This small molecule binds to this protein.
Small molecule (SMILES): O[C@H](CCCl)c1ccccc1

Sequence of chain 1.A:
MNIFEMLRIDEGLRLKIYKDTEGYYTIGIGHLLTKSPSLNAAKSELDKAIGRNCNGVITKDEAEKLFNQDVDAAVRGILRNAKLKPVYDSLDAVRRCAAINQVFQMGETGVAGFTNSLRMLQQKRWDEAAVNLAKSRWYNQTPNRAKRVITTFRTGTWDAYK

Binding-site contacts:
Ligand atom CAI contacts residue GLN102 of chain 1.A at 3.3 Å.
Ligand atom CAC contacts residue TYR88 of chain 1.A at 4.1 Å (hydrophobic).
Ligand atom CAD contacts residue VAL103 of chain 1.A at 4.4 Å (hydrophobic).
Ligand atom OAA contacts residue ALA99 of chain 1.A at 3.5 Å.
Ligand atom CAK contacts residue GLN102 of chain 1.A at 3.4 Å.
Ligand atom CAK contacts residue PHE153 of chain 1.A at 3.6 Å (hydrophobic).
Ligand atom CAC contacts residue LEU118 of chain 1.A at 4.2 Å (hydrophobic).
Ligand atom CAF contacts residue VAL103 of chain 1.A at 4.1 Å (hydrophobic).
Ligand atom CAJ contacts residue LEU118 of chain 1.A at 4.2 Å (hydrophobic).
Ligand atom CAG contacts residue LEU121 of chain 1.A at 3.8 Å (hydrophobic).
Ligand atom CAE contacts residue VAL87 of chain 1.A at 3.7 Å (hydrophobic).
Ligand atom CAD contacts residue LEU84 of chain 1.A at 3.9 Å (hydrophobic).
Ligand atom CAH contacts residue LEU118 of chain 1.A at 3.6 Å (hydrophobic).
Ligand atom CAG contacts residue ALA99 of chain 1.A at 4.0 Å (hydrophobic).
Ligand atom CAE contacts residue TYR88 of chain 1.A at 4.2 Å (hydrophobic).
Ligand atom CLAB contacts residue PHE114 of chain 1.A at 3.7 Å.
Ligand atom CAE contacts residue ALA99 of chain 1.A at 4.0 Å (hydrophobic).
Ligand atom CLAB contacts residue LEU118 of chain 1.A at 3.5 Å.
Ligand atom CAC contacts residue ALA99 of chain 1.A at 3.9 Å (hydrophobic).
Ligand atom CLAB contacts residue SER117 of chain 1.A at 3.7 Å.
Ligand atom CAH contacts residue PHE114 of chain 1.A at 3.6 Å (hydrophobic).
Ligand atom CAG contacts residue VAL87 of chain 1.A at 4.4 Å (hydrophobic).
Ligand atom CAE contacts residue LEU118 of chain 1.A at 3.7 Å (hydrophobic).
Ligand atom CAK contacts residue ALA99 of chain 1.A at 4.4 Å (hydrophobic).
Ligand atom CAH contacts residue VAL111 of chain 1.A at 4.2 Å (hydrophobic).
Ligand atom CAG contacts residue PHE153 of chain 1.A at 4.1 Å (hydrophobic).
Ligand atom CAD contacts residue ALA99 of chain 1.A at 3.8 Å (hydrophobic).
Ligand atom CLAB contacts residue LEU133 of chain 1.A at 4.1 Å.
Ligand atom CAI contacts residue VAL111 of chain 1.A at 4.1 Å (hydrophobic).
Ligand atom CAC contacts residue LEU84 of chain 1.A at 3.8 Å (hydrophobic).
Ligand atom CAG contacts residue LEU118 of chain 1.A at 3.7 Å (hydrophobic).
Ligand atom OAA contacts residue PHE153 of chain 1.A at 3.2 Å.
Ligand atom CAJ contacts residue PHE153 of chain 1.A at 4.1 Å (hydrophobic).
Ligand atom CLAB contacts residue LEU121 of chain 1.A at 3.8 Å.
Ligand atom CAF contacts residue LEU84 of chain 1.A at 4.2 Å (hydrophobic).
Ligand atom CAJ contacts residue ALA99 of chain 1.A at 3.8 Å (hydrophobic).
Ligand atom CAE contacts residue LEU91 of chain 1.A at 4.4 Å (hydrophobic).
Ligand atom CAF contacts residue ALA99 of chain 1.A at 3.7 Å (hydrophobic).
Ligand atom OAA contacts residue ALA98 of chain 1.A at 4.2 Å.
Ligand atom OAA contacts residue GLN102 of chain 1.A at 2.7 Å (h-bond).